Sequence of chain 3.A:
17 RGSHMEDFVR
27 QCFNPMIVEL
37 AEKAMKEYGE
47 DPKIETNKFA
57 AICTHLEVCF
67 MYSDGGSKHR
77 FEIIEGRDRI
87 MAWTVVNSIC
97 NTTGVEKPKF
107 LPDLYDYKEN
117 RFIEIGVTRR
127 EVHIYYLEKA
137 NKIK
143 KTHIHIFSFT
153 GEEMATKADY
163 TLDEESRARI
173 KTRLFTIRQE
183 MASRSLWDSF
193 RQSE

Binding-site contacts:
Ligand atom C20 contacts residue TYR44 of chain 3.A at 3.8 Å (hydrophobic).
Ligand atom C4 contacts residue TYR131 of chain 3.A at 3.8 Å (hydrophobic).
Ligand atom O2 contacts residue GLU120 of chain 3.A at 2.9 Å (salt-bridge).
Ligand atom C4 contacts residue HIS61 of chain 3.A at 3.9 Å.
Ligand atom C14 contacts residue HIS61 of chain 3.A at 3.5 Å.
Ligand atom C25 contacts residue TYR44 of chain 3.A at 4.0 Å (hydrophobic).
Ligand atom O2 contacts residue HIS61 of chain 3.A at 3.1 Å (h-bond).
Ligand atom O1 contacts residue GLU81 of chain 3.A at 3.5 Å (salt-bridge).
Ligand atom C5 contacts residue MN1 of chain 3.C at 3.1 Å.
Ligand atom C4 contacts residue GLU120 of chain 3.A at 3.6 Å.
Ligand atom C13 contacts residue TYR44 of chain 3.A at 3.5 Å (hydrophobic).
Ligand atom C17 contacts residue ILE58 of chain 3.A at 3.7 Å (hydrophobic).
Ligand atom C19 contacts residue ALA57 of chain 3.A at 3.8 Å (hydrophobic).
Ligand atom O2 contacts residue ILE121 of chain 3.A at 3.1 Å (h-bond).
Ligand atom C3 contacts residue MN1 of chain 3.C at 3.2 Å.
Ligand atom C21 contacts residue ALA40 of chain 3.A at 3.8 Å (hydrophobic).
Ligand atom O3 contacts residue MN1 of chain 3.C at 2.1 Å.
Ligand atom O2 contacts residue TYR131 of chain 3.A at 3.4 Å (h-bond).
Ligand atom C12 contacts residue TYR44 of chain 3.A at 4.0 Å (hydrophobic).
Ligand atom CL1 contacts residue ILE58 of chain 3.A at 3.3 Å.
Ligand atom O3 contacts residue GLU81 of chain 3.A at 3.1 Å (salt-bridge).
Ligand atom C18 contacts residue ALA57 of chain 3.A at 4.0 Å (hydrophobic).
Ligand atom O1 contacts residue ASP109 of chain 3.A at 2.9 Å (salt-bridge).
Ligand atom S1 contacts residue ILE58 of chain 3.A at 3.5 Å.
Ligand atom C21 contacts residue MET41 of chain 3.A at 3.7 Å (hydrophobic).
Ligand atom O1 contacts residue GLU120 of chain 3.A at 3.6 Å (salt-bridge).
Ligand atom O1 contacts residue MN1 of chain 3.B at 2.4 Å.
Ligand atom C15 contacts residue HIS61 of chain 3.A at 3.3 Å.
Ligand atom C3 contacts residue GLU120 of chain 3.A at 3.9 Å.
Ligand atom C2 contacts residue MN1 of chain 3.C at 3.6 Å.
Ligand atom O2 contacts residue MN1 of chain 3.B at 2.1 Å.
Ligand atom C20 contacts residue GLU46 of chain 3.A at 3.8 Å.
Ligand atom C16 contacts residue ILE58 of chain 3.A at 3.6 Å (hydrophobic).
Ligand atom N2 contacts residue TYR131 of chain 3.A at 3.4 Å (h-bond).
Ligand atom O1 contacts residue HIS61 of chain 3.A at 3.3 Å.
Ligand atom O1 contacts residue MN1 of chain 3.C at 2.0 Å.
Ligand atom C14 contacts residue ALA57 of chain 3.A at 4.0 Å (hydrophobic).
Ligand atom C22 contacts residue TYR44 of chain 3.A at 3.9 Å (hydrophobic).
Ligand atom C4 contacts residue MN1 of chain 3.B at 2.9 Å.
Ligand atom C3 contacts residue MN1 of chain 3.B at 3.0 Å.

The protein below binds the small molecule below.
Small molecule (SMILES): O=C(NCCOc1ccccc1)c1nc([C@@H]2CCCN2C(=O)CSc2ccccc2Cl)[nH]c(=O)c1O